Sequence of chain 2.B:
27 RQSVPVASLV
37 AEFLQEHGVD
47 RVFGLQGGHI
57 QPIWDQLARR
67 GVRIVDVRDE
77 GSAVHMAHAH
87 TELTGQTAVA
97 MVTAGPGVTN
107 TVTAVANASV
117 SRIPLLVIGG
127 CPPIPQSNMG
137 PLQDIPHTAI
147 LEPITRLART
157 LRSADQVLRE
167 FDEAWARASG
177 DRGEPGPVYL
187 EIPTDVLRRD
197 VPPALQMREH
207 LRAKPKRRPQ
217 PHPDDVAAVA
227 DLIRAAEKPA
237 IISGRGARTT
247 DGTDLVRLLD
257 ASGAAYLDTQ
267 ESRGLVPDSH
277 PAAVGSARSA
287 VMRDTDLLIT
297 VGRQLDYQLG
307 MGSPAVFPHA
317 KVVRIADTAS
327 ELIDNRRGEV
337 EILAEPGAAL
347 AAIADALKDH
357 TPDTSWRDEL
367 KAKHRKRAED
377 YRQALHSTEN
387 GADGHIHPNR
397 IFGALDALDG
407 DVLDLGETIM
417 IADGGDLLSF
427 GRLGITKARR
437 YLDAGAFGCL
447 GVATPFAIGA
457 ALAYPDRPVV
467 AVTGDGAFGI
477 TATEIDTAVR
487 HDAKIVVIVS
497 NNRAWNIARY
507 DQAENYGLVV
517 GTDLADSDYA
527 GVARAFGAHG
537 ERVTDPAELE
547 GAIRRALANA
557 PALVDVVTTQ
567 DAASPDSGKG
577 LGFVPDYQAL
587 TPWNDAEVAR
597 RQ

This small molecule binds to this protein.
Small molecule (SMILES): CC(C)(O)C(=O)SCCNC(=O)CCNC(=O)[C@H](O)C(C)(C)COP(=O)(O)OP(=O)(O)OC[C@H]1O[C@@H](n2cnc3c(N)ncnc32)[C@H](O)[C@@H]1OP(=O)(O)O

Binding-site contacts:
Ligand atom O1 contacts residue GLN139 of chain 2.B at 3.2 Å (h-bond).
Ligand atom C6P contacts residue ASP572 of chain 2.A at 3.5 Å.
Ligand atom O2A contacts residue ARG428 of chain 2.A at 2.9 Å (salt-bridge).
Ligand atom O9A contacts residue ARG373 of chain 2.A at 3.4 Å (salt-bridge).
Ligand atom C5P contacts residue LEU424 of chain 2.A at 3.7 Å (hydrophobic).
Ligand atom N1A contacts residue ALA374 of chain 2.A at 3.6 Å.
Ligand atom C4A contacts residue SER282 of chain 2.A at 3.6 Å.
Ligand atom O9P contacts residue GLN266 of chain 2.A at 2.9 Å (h-bond).
Ligand atom OAP contacts residue ARG428 of chain 2.A at 3.6 Å.
Ligand atom OAP contacts residue ASP572 of chain 2.A at 2.7 Å (salt-bridge).
Ligand atom O8A contacts residue SER285 of chain 2.A at 2.8 Å (h-bond).
Ligand atom P3B contacts residue SER285 of chain 2.A at 3.6 Å.
Ligand atom O3B contacts residue ARG373 of chain 2.A at 3.6 Å (salt-bridge).
Ligand atom C8A contacts residue GLY281 of chain 2.A at 3.1 Å.
Ligand atom O3 contacts residue TPW1 of chain 2.C at 3.4 Å.
Ligand atom N7A contacts residue GLY281 of chain 2.A at 3.4 Å (h-bond).
Ligand atom O1 contacts residue TPW1 of chain 2.C at 3.0 Å (h-bond).
Ligand atom O9A contacts residue SER285 of chain 2.A at 3.1 Å (h-bond).
Ligand atom C7P contacts residue LEU577 of chain 2.A at 3.6 Å (hydrophobic).
Ligand atom O2B contacts residue ARG373 of chain 2.A at 3.6 Å (salt-bridge).
Ligand atom O9P contacts residue GLN304 of chain 2.A at 3.2 Å (h-bond).
Ligand atom N1A contacts residue TYR377 of chain 2.A at 3.5 Å.
Ligand atom O4B contacts residue LEU429 of chain 2.A at 3.4 Å.
Ligand atom O3 contacts residue GLY54 of chain 2.B at 2.9 Å (h-bond).
Ligand atom C4 contacts residue LEU577 of chain 2.A at 3.5 Å (hydrophobic).
Ligand atom O7A contacts residue ARG373 of chain 2.A at 3.0 Å (salt-bridge).
Ligand atom O3A contacts residue ARG284 of chain 2.A at 3.3 Å.
Ligand atom O4A contacts residue LYS575 of chain 2.A at 2.8 Å (salt-bridge).
Ligand atom O2B contacts residue GLY281 of chain 2.A at 3.5 Å (h-bond).
Ligand atom O5P contacts residue GLY444 of chain 2.A at 3.4 Å.
Ligand atom N3A contacts residue SER282 of chain 2.A at 3.6 Å.
Ligand atom C1 contacts residue TPW1 of chain 2.C at 3.3 Å.
Ligand atom CEP contacts residue GLN304 of chain 2.A at 3.4 Å.
Ligand atom C2A contacts residue TYR377 of chain 2.A at 3.6 Å (hydrophobic).
Ligand atom O9A contacts residue ARG284 of chain 2.A at 3.5 Å (salt-bridge).
Ligand atom O5A contacts residue ARG284 of chain 2.A at 3.0 Å (salt-bridge).
Ligand atom O2B contacts residue SER282 of chain 2.A at 3.2 Å.
Ligand atom CAP contacts residue ASP572 of chain 2.A at 3.6 Å.
Ligand atom O2B contacts residue ARG284 of chain 2.A at 3.2 Å (salt-bridge).
Ligand atom CAP contacts residue ARG428 of chain 2.A at 3.4 Å.

Sequence of chain 2.A:
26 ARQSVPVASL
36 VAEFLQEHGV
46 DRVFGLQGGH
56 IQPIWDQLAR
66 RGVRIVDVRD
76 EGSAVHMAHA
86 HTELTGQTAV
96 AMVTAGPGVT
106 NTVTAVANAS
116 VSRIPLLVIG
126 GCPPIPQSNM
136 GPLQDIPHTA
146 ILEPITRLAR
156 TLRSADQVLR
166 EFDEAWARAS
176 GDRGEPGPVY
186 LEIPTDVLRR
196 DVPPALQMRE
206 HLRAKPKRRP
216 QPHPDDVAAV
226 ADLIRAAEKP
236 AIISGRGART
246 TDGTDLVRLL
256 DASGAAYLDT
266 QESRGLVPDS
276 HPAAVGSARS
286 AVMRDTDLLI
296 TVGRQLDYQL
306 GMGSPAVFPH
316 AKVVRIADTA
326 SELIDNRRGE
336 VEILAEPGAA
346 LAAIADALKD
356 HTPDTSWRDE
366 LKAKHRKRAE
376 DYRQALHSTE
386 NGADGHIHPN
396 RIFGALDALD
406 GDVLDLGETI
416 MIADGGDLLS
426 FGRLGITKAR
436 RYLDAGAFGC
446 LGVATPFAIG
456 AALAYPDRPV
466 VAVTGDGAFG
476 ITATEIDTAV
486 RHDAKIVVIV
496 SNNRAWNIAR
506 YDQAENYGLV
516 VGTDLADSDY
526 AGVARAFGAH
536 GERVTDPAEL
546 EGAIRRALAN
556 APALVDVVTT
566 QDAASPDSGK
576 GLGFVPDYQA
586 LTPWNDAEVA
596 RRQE